A protein and the small-molecule ligand that binds it are described below.
Small molecule (SMILES): C[C@H](CCC(=O)O)[C@H]1CC[C@H]2[C@@H]3[C@H](O)C[C@@H]4C[C@H](O)CC[C@]4(C)[C@H]3C[C@H](O)[C@]12C

Binding-site contacts:
Ligand atom O26 contacts residue ARG17 of chain 1.T at 3.1 Å (salt-bridge).
Ligand atom C23 contacts residue ARG17 of chain 1.T at 3.9 Å.
Ligand atom C18 contacts residue PHE21 of chain 1.T at 4.1 Å (hydrophobic).
Ligand atom O26 contacts residue ARG14 of chain 1.T at 2.8 Å (salt-bridge).
Ligand atom C21 contacts residue PHE18 of chain 1.T at 3.9 Å (hydrophobic).
Ligand atom O25 contacts residue ARG14 of chain 1.T at 3.0 Å (salt-bridge).
Ligand atom C11 contacts residue PHE21 of chain 1.T at 3.6 Å (hydrophobic).
Ligand atom C16 contacts residue PHE18 of chain 1.T at 4.3 Å (hydrophobic).
Ligand atom C24 contacts residue ARG14 of chain 1.T at 3.7 Å.
Ligand atom C19 contacts residue PRO26 of chain 1.T at 4.2 Å (hydrophobic).
Ligand atom O12 contacts residue PEK1 of chain 1.XD at 2.9 Å (h-bond).
Ligand atom C21 contacts residue PHE21 of chain 1.T at 4.1 Å (hydrophobic).
Ligand atom C18 contacts residue PHE18 of chain 1.T at 3.8 Å (hydrophobic).
Ligand atom C2 contacts residue PEK1 of chain 1.XD at 4.0 Å.
Ligand atom C23 contacts residue PEK1 of chain 1.XD at 4.3 Å.
Ligand atom C12 contacts residue PHE21 of chain 1.T at 3.7 Å (hydrophobic).
Ligand atom C12 contacts residue PEK1 of chain 1.XD at 3.8 Å.
Ligand atom C19 contacts residue PEK1 of chain 1.XD at 4.5 Å.
Ligand atom C19 contacts residue PHE21 of chain 1.T at 3.9 Å (hydrophobic).
Ligand atom O25 contacts residue PEK1 of chain 1.XD at 4.2 Å.
Ligand atom C24 contacts residue ARG17 of chain 1.T at 3.5 Å.
Ligand atom O25 contacts residue ARG17 of chain 1.T at 4.2 Å.
Ligand atom C24 contacts residue PEK1 of chain 1.XD at 4.1 Å.
Ligand atom C20 contacts residue PHE18 of chain 1.T at 3.9 Å (hydrophobic).
Ligand atom C19 contacts residue GLY22 of chain 1.T at 4.4 Å.
Ligand atom C21 contacts residue ARG17 of chain 1.T at 4.2 Å.
Ligand atom C11 contacts residue PEK1 of chain 1.XD at 3.8 Å.
Ligand atom C22 contacts residue PHE18 of chain 1.T at 4.2 Å (hydrophobic).
Ligand atom C1 contacts residue PEK1 of chain 1.XD at 3.9 Å.
Ligand atom O26 contacts residue PEK1 of chain 1.XD at 4.5 Å.
Ligand atom C18 contacts residue GLY22 of chain 1.T at 3.5 Å.

Sequence of chain 1.T:
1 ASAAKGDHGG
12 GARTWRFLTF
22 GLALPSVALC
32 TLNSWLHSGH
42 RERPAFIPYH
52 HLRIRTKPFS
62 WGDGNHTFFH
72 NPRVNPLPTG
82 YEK